Sequence of chain 1.A:
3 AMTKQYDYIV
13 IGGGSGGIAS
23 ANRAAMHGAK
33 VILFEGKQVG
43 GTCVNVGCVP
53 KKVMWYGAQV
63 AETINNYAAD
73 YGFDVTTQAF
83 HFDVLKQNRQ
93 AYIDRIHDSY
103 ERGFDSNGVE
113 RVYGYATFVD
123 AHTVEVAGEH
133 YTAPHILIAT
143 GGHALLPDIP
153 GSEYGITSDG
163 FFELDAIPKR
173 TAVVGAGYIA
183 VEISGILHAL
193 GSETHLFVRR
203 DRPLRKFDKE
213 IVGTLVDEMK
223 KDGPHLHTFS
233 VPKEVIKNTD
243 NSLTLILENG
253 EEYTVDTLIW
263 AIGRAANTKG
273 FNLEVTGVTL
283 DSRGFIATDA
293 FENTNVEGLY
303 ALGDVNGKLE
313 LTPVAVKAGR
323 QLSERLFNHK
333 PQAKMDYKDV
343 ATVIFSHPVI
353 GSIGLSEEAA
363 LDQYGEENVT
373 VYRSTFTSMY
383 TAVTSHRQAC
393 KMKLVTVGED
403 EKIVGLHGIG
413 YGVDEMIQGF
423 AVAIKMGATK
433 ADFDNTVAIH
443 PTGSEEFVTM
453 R

Sequence of chain 1.B:
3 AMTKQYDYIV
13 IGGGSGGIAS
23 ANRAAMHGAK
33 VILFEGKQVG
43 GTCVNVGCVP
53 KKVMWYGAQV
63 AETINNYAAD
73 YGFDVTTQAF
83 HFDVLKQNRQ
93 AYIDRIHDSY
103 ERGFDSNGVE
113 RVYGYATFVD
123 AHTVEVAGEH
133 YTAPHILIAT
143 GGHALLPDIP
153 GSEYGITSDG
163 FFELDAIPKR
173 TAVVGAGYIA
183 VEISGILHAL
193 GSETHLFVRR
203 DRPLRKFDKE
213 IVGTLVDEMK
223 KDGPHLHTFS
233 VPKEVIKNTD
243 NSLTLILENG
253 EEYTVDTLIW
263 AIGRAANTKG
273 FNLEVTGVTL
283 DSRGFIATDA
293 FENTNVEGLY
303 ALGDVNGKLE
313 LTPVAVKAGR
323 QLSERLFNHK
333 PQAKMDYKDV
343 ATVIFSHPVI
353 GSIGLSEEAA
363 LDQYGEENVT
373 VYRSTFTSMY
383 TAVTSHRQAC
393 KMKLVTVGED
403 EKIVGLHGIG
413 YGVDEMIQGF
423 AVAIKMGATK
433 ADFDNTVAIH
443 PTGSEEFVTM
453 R

The protein below binds the small molecule below.
Small molecule (SMILES): OC[C@@]1(O)OC[C@@H](O)[C@@H](O)[C@@H]1O

Binding-site contacts:
Ligand atom O3 contacts residue TYR413 of chain 1.B at 3.3 Å (h-bond).
Ligand atom O6 contacts residue GLY414 of chain 1.A at 3.6 Å.
Ligand atom C5 contacts residue GLY414 of chain 1.A at 4.3 Å.
Ligand atom C1 contacts residue ASP416 of chain 1.B at 3.6 Å.
Ligand atom C5 contacts residue ASP416 of chain 1.A at 3.8 Å.
Ligand atom C1 contacts residue TYR58 of chain 1.B at 4.2 Å (hydrophobic).
Ligand atom C6 contacts residue GLU417 of chain 1.B at 4.0 Å.
Ligand atom O1 contacts residue TRP57 of chain 1.B at 3.7 Å.
Ligand atom C6 contacts residue GLU417 of chain 1.A at 3.9 Å.
Ligand atom O3 contacts residue TYR413 of chain 1.A at 3.5 Å (h-bond).
Ligand atom O1 contacts residue GLU417 of chain 1.B at 4.3 Å.
Ligand atom C4 contacts residue TYR413 of chain 1.B at 3.6 Å (hydrophobic).
Ligand atom C2 contacts residue ASP416 of chain 1.B at 3.8 Å.
Ligand atom O2 contacts residue ASP416 of chain 1.B at 3.0 Å (salt-bridge).
Ligand atom O4 contacts residue TYR413 of chain 1.B at 2.8 Å (h-bond).
Ligand atom C5 contacts residue GLU417 of chain 1.A at 3.9 Å.
Ligand atom O1 contacts residue ASP416 of chain 1.B at 2.5 Å (salt-bridge).
Ligand atom O1 contacts residue TYR413 of chain 1.A at 4.2 Å.
Ligand atom O5 contacts residue GLY414 of chain 1.A at 3.5 Å.
Ligand atom C6 contacts residue GLY414 of chain 1.A at 3.9 Å.
Ligand atom O6 contacts residue ASP416 of chain 1.B at 4.2 Å.
Ligand atom O4 contacts residue GLN61 of chain 1.A at 3.5 Å (h-bond).
Ligand atom C3 contacts residue TYR413 of chain 1.B at 4.0 Å (hydrophobic).
Ligand atom C1 contacts residue TYR413 of chain 1.A at 3.4 Å (hydrophobic).
Ligand atom C2 contacts residue TYR413 of chain 1.A at 4.3 Å (hydrophobic).
Ligand atom C6 contacts residue GLY414 of chain 1.B at 4.0 Å.
Ligand atom C4 contacts residue GLY414 of chain 1.B at 4.2 Å.
Ligand atom O6 contacts residue GLU417 of chain 1.B at 3.5 Å.
Ligand atom O5 contacts residue ASP416 of chain 1.A at 3.0 Å (salt-bridge).
Ligand atom C2 contacts residue GLU417 of chain 1.B at 4.5 Å.
Ligand atom O2 contacts residue GLY414 of chain 1.B at 3.5 Å.
Ligand atom O1 contacts residue TYR58 of chain 1.B at 3.8 Å.
Ligand atom C5 contacts residue GLY414 of chain 1.B at 4.3 Å.
Ligand atom C3 contacts residue TYR413 of chain 1.A at 3.7 Å (hydrophobic).